Binding-site contacts:
Ligand atom N6 contacts residue GLY94 of chain 1.D at 3.6 Å.
Ligand atom C6 contacts residue ILE188 of chain 1.D at 3.7 Å (hydrophobic).
Ligand atom N1 contacts residue ILE188 of chain 1.D at 3.6 Å.
Ligand atom N3 contacts residue MET190 of chain 1.D at 3.6 Å.
Ligand atom N7 contacts residue GLY94 of chain 1.D at 3.3 Å (h-bond).
Ligand atom O3' contacts residue PRO67 of chain 1.D at 3.5 Å.
Ligand atom C2' contacts residue MET190 of chain 1.D at 3.8 Å (hydrophobic).
Ligand atom C4 contacts residue PHE170 of chain 1.D at 3.7 Å (hydrophobic).
Ligand atom C5' contacts residue HIS130 of chain 1.E at 3.2 Å.
Ligand atom C4' contacts residue SER16 of chain 1.D at 3.8 Å.
Ligand atom O3' contacts residue SO41 of chain 1.T at 2.7 Å (h-bond).
Ligand atom S5' contacts residue HIS130 of chain 1.E at 3.8 Å.
Ligand atom C2 contacts residue MET190 of chain 1.D at 3.7 Å (hydrophobic).
Ligand atom N3 contacts residue GLY189 of chain 1.D at 3.5 Å.
Ligand atom N6 contacts residue ASP214 of chain 1.D at 2.9 Å (salt-bridge).
Ligand atom C8 contacts residue THR213 of chain 1.D at 3.8 Å.
Ligand atom C1' contacts residue ALA92 of chain 1.D at 3.4 Å (hydrophobic).
Ligand atom C8 contacts residue VAL228 of chain 1.D at 3.8 Å (hydrophobic).
Ligand atom S5' contacts residue VAL228 of chain 1.D at 3.8 Å.
Ligand atom N7 contacts residue VAL93 of chain 1.D at 3.7 Å.
Ligand atom CS contacts residue SER16 of chain 1.D at 3.5 Å.
Ligand atom N1 contacts residue PHE170 of chain 1.D at 3.6 Å.
Ligand atom C5 contacts residue PHE170 of chain 1.D at 3.7 Å (hydrophobic).
Ligand atom N9 contacts residue ALA92 of chain 1.D at 3.8 Å.
Ligand atom C4' contacts residue SO41 of chain 1.T at 3.6 Å.
Ligand atom C5 contacts residue ILE188 of chain 1.D at 3.8 Å (hydrophobic).
Ligand atom N6 contacts residue ASP216 of chain 1.D at 3.0 Å (salt-bridge).
Ligand atom C2' contacts residue SO41 of chain 1.T at 3.8 Å.
Ligand atom O2' contacts residue MET190 of chain 1.D at 2.9 Å (h-bond).
Ligand atom O3' contacts residue HIS59 of chain 1.D at 3.6 Å.
Ligand atom C6 contacts residue PHE170 of chain 1.D at 3.8 Å (hydrophobic).
Ligand atom N6 contacts residue ILE188 of chain 1.D at 3.6 Å.
Ligand atom C8 contacts residue ASP214 of chain 1.D at 3.3 Å.
Ligand atom CS contacts residue VAL228 of chain 1.D at 3.8 Å (hydrophobic).
Ligand atom O2' contacts residue SO41 of chain 1.T at 2.9 Å (h-bond).
Ligand atom C5 contacts residue ASP214 of chain 1.D at 3.7 Å.
Ligand atom N7 contacts residue ASP214 of chain 1.D at 2.5 Å (salt-bridge).
Ligand atom C5 contacts residue GLY94 of chain 1.D at 3.6 Å.
Ligand atom C4 contacts residue ILE188 of chain 1.D at 3.8 Å (hydrophobic).
Ligand atom C3' contacts residue SO41 of chain 1.T at 3.5 Å.

Sequence of chain 1.D:
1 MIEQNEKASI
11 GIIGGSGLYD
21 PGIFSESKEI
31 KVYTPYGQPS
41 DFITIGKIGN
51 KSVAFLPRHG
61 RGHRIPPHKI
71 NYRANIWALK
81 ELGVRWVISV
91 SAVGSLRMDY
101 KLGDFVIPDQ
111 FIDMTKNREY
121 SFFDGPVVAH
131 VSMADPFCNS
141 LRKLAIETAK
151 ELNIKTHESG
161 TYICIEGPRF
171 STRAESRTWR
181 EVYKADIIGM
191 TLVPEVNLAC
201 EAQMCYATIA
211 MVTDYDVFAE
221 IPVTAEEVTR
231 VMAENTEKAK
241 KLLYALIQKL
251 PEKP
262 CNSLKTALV

The protein below binds the small molecule below.
Small molecule (SMILES): CSC[C@H]1O[C@@H](n2cnc3c(N)ncnc32)[C@H](O)[C@@H]1O

Sequence of chain 1.E:
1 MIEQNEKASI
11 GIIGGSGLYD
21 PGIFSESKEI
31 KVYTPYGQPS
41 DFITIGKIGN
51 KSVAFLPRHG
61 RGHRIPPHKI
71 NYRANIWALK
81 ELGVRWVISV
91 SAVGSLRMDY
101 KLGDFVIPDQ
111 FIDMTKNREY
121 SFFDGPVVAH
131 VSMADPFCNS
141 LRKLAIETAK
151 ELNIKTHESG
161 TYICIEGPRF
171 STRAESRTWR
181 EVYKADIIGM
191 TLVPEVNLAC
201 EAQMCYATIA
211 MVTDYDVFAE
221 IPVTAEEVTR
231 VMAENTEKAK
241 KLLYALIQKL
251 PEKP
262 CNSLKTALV